Binding-site contacts:
Ligand atom C17 contacts residue THR145 of chain 1.A at 3.9 Å.
Ligand atom C28 contacts residue VAL242 of chain 1.A at 3.9 Å (hydrophobic).
Ligand atom C21 contacts residue GLY173 of chain 1.A at 4.0 Å.
Ligand atom C18 contacts residue MET172 of chain 1.A at 4.1 Å (hydrophobic).
Ligand atom N10 contacts residue VAL164 of chain 1.A at 3.9 Å.
Ligand atom C3 contacts residue VAL164 of chain 1.A at 3.9 Å (hydrophobic).
Ligand atom C27 contacts residue THR145 of chain 1.A at 3.1 Å.
Ligand atom O25 contacts residue MET172 of chain 1.A at 3.3 Å.
Ligand atom C30 contacts residue ASP103 of chain 1.A at 3.6 Å.
Ligand atom C11 contacts residue GLN162 of chain 1.A at 3.2 Å.
Ligand atom O9 contacts residue GLY168 of chain 1.A at 3.9 Å.
Ligand atom C23 contacts residue PHE146 of chain 1.A at 3.9 Å (hydrophobic).
Ligand atom C23 contacts residue THR169 of chain 1.A at 3.6 Å.
Ligand atom O22 contacts residue VAL242 of chain 1.A at 3.8 Å.
Ligand atom C15 contacts residue THR169 of chain 1.A at 3.9 Å.
Ligand atom C20 contacts residue MET172 of chain 1.A at 4.0 Å (hydrophobic).
Ligand atom C29 contacts residue PHE146 of chain 1.A at 3.9 Å (hydrophobic).
Ligand atom O26 contacts residue THR169 of chain 1.A at 2.7 Å (h-bond).
Ligand atom C15 contacts residue MET172 of chain 1.A at 4.0 Å (hydrophobic).
Ligand atom C21 contacts residue THR169 of chain 1.A at 3.8 Å.
Ligand atom C11 contacts residue LEU158 of chain 1.A at 4.1 Å (hydrophobic).
Ligand atom C14 contacts residue MET172 of chain 1.A at 3.9 Å (hydrophobic).
Ligand atom O26 contacts residue PHE149 of chain 1.A at 4.1 Å.
Ligand atom C32 contacts residue ASN269 of chain 1.A at 3.4 Å.
Ligand atom C28 contacts residue PHE146 of chain 1.A at 3.6 Å (hydrophobic).
Ligand atom C32 contacts residue ASN38 of chain 1.A at 4.1 Å.
Ligand atom N16 contacts residue MET172 of chain 1.A at 4.0 Å.
Ligand atom C30 contacts residue PHE146 of chain 1.A at 4.1 Å (hydrophobic).
Ligand atom N1 contacts residue GLY168 of chain 1.A at 3.9 Å.
Ligand atom N16 contacts residue THR145 of chain 1.A at 3.7 Å.
Ligand atom N10 contacts residue GLN162 of chain 1.A at 3.7 Å.
Ligand atom N8 contacts residue VAL164 of chain 1.A at 3.5 Å.
Ligand atom C21 contacts residue MET172 of chain 1.A at 4.1 Å (hydrophobic).
Ligand atom N1 contacts residue MET172 of chain 1.A at 3.7 Å.
Ligand atom C32 contacts residue ASP103 of chain 1.A at 1.4 Å.
Ligand atom C29 contacts residue ASN269 of chain 1.A at 4.0 Å.
Ligand atom C31 contacts residue ASP103 of chain 1.A at 2.4 Å.
Ligand atom O19 contacts residue THR169 of chain 1.A at 4.0 Å.
Ligand atom O26 contacts residue THR145 of chain 1.A at 3.7 Å.
Ligand atom C15 contacts residue THR145 of chain 1.A at 3.7 Å.

Sequence of chain 1.A:
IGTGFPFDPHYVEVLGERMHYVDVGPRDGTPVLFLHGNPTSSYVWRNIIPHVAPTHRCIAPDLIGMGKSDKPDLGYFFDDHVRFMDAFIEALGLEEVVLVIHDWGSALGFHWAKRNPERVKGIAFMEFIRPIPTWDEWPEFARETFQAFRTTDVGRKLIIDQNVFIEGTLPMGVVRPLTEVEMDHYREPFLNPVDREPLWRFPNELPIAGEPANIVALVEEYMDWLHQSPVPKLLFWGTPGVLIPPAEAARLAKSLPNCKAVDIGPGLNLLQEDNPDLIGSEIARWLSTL

This small molecule binds to this protein.
Small molecule (SMILES): CCCCCCOCCOCCNC(=O)CN(C)S(=O)(=O)c1ccc(NC)c2nonc12